This protein binds this small molecule.
Small molecule (SMILES): Nc1ccn([C@@H]2O[C@H](CO[P](=O)(O)O[C@H]3[C@@H](O)[C@H](n4ccc(=O)[nH]c4=O)O[C@@H]3CO[P](=O)(O)O[C@H]3[C@@H](O)[C@H](n4cnc5c(N)ncnc54)O[C@@H]3CO)[C@@H](O[P](=O)(O)OC[C@H]3O[C@@H](n4ccc(=O)[nH]c4=O)[C@H](O)[C@@H]3O)[C@H]2O)c(=O)n1.O=c1ccn([C@@H]2O[C@H](CO[P](=O)(O)O[C@H]3[C@@H](O)[C@H](n4ccc(=O)[nH]c4=O)O[C@@H]3CO[P](=O)(O)O[C@H]3[C@@H](O)[C@H](n4ccc(=O)[nH]c4=O)O[C@@H]3CO)[C@@H](O)[C@H]2O)c(=O)[nH]1

Binding-site contacts:
Ligand atom N3 contacts residue U5 of chain 23.G at 3.6 Å.
Ligand atom O2 contacts residue U1 of chain 23.G at 2.9 Å (h-bond).
Ligand atom C2 contacts residue A4 of chain 23.G at 3.9 Å.
Ligand atom C2 contacts residue U1 of chain 23.G at 3.9 Å.
Ligand atom O4 contacts residue A4 of chain 23.G at 2.6 Å (h-bond).
Ligand atom N3 contacts residue U1 of chain 23.G at 3.9 Å.
Ligand atom C2 contacts residue GLN61 of chain 2.C at 3.9 Å.
Ligand atom N1 contacts residue U2 of chain 23.G at 2.8 Å.
Ligand atom C6 contacts residue U5 of chain 23.G at 3.6 Å.
Ligand atom O4 contacts residue U1 of chain 23.G at 2.8 Å (h-bond).
Ligand atom N1 contacts residue U5 of chain 23.G at 3.7 Å.
Ligand atom C2 contacts residue U3 of chain 23.G at 3.8 Å.
Ligand atom N3 contacts residue U1 of chain 23.G at 3.8 Å.
Ligand atom N3 contacts residue A4 of chain 23.G at 3.8 Å.
Ligand atom O4 contacts residue U5 of chain 23.G at 2.8 Å (h-bond).
Ligand atom C2 contacts residue U2 of chain 23.G at 3.6 Å.
Ligand atom C5 contacts residue A4 of chain 23.G at 2.8 Å.
Ligand atom C4 contacts residue U1 of chain 23.G at 3.7 Å.
Ligand atom N3 contacts residue C6 of chain 23.G at 3.2 Å (h-bond).
Ligand atom C4 contacts residue A4 of chain 23.G at 3.2 Å.
Ligand atom O2 contacts residue GLN61 of chain 2.C at 3.9 Å.
Ligand atom N3 contacts residue U2 of chain 23.G at 3.6 Å.
Ligand atom C4 contacts residue U5 of chain 23.G at 3.7 Å.
Ligand atom O2' contacts residue THR57 of chain 2.C at 3.2 Å.
Ligand atom C6 contacts residue U2 of chain 23.G at 3.4 Å.
Ligand atom OP1 contacts residue LYS8 of chain 2.F at 3.1 Å.
Ligand atom OP1 contacts residue LYS68 of chain 2.C at 3.2 Å (salt-bridge).
Ligand atom OP2 contacts residue LYS8 of chain 2.F at 3.8 Å.
Ligand atom O2 contacts residue U2 of chain 23.G at 3.6 Å.
Ligand atom C2 contacts residue C6 of chain 23.G at 3.4 Å.
Ligand atom N6 contacts residue U2 of chain 23.G at 2.6 Å (h-bond).
Ligand atom C5 contacts residue U5 of chain 23.G at 3.9 Å.
Ligand atom OP1 contacts residue LEU56 of chain 2.C at 2.8 Å.
Ligand atom O2 contacts residue C6 of chain 23.G at 2.9 Å (h-bond).
Ligand atom OP1 contacts residue PHE76 of chain 2.C at 3.7 Å.
Ligand atom N1 contacts residue U3 of chain 23.G at 3.8 Å.
Ligand atom N3 contacts residue GLN61 of chain 2.C at 3.6 Å.
Ligand atom OP1 contacts residue LYS12 of chain 2.F at 3.9 Å.
Ligand atom C6 contacts residue A4 of chain 23.G at 3.7 Å.
Ligand atom O2' contacts residue LEU64 of chain 2.C at 3.9 Å.

Sequence of chain 2.F:
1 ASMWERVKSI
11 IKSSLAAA

Sequence of chain 2.C:
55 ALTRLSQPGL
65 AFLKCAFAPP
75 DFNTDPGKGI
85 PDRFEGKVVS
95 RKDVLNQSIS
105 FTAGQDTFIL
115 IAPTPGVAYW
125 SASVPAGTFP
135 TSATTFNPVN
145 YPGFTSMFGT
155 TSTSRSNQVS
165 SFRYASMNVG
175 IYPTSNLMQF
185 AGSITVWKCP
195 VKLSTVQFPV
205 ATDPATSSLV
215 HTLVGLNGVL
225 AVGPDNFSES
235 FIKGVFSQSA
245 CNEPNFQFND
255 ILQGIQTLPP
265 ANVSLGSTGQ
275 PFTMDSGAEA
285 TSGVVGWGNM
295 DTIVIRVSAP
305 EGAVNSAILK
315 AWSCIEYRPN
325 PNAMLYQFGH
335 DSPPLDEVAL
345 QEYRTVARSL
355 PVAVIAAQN

Sequence of chain 23.C:
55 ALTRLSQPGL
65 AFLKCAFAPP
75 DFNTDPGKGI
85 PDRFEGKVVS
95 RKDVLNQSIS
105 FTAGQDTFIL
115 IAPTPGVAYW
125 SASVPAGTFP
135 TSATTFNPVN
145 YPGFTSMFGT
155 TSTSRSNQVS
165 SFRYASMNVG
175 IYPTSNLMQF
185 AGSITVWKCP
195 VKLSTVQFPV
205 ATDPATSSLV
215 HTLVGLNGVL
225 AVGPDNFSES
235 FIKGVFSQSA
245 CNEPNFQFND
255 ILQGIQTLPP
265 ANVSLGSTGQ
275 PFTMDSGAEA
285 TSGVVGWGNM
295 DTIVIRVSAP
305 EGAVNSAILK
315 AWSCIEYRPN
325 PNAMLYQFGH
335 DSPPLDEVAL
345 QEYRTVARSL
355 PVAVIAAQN